The protein below binds the small molecule below.
Small molecule (SMILES): CC(=O)N[C@@H]1[C@@H](O)[C@H](O)[C@@H](CO)O[C@H]1O

Binding-site contacts:
Ligand atom O5 contacts residue ASN154 of chain 4.B at 2.4 Å (h-bond).
Ligand atom C2 contacts residue MET151 of chain 4.B at 4.0 Å (hydrophobic).
Ligand atom C5 contacts residue ASN154 of chain 4.B at 3.7 Å.
Ligand atom C8 contacts residue ASN154 of chain 4.B at 3.0 Å.
Ligand atom C4 contacts residue ASN154 of chain 4.B at 4.2 Å.
Ligand atom O4 contacts residue MET151 of chain 4.B at 4.4 Å.
Ligand atom C3 contacts residue MET151 of chain 4.B at 4.1 Å (hydrophobic).
Ligand atom C3 contacts residue ASN154 of chain 4.B at 3.9 Å.
Ligand atom N2 contacts residue ASN154 of chain 4.B at 2.9 Å.
Ligand atom C2 contacts residue ASN154 of chain 4.B at 2.5 Å.
Ligand atom O5 contacts residue MET151 of chain 4.B at 3.7 Å.
Ligand atom C1 contacts residue MET151 of chain 4.B at 4.2 Å (hydrophobic).
Ligand atom C4 contacts residue MET151 of chain 4.B at 3.5 Å (hydrophobic).
Ligand atom O7 contacts residue ASN154 of chain 4.B at 4.3 Å.
Ligand atom O3 contacts residue MET151 of chain 4.B at 4.2 Å.
Ligand atom C1 contacts residue ASN154 of chain 4.B at 1.4 Å.
Ligand atom C5 contacts residue MET151 of chain 4.B at 4.1 Å (hydrophobic).
Ligand atom C7 contacts residue ASN154 of chain 4.B at 3.4 Å.

Sequence of chain 4.B:
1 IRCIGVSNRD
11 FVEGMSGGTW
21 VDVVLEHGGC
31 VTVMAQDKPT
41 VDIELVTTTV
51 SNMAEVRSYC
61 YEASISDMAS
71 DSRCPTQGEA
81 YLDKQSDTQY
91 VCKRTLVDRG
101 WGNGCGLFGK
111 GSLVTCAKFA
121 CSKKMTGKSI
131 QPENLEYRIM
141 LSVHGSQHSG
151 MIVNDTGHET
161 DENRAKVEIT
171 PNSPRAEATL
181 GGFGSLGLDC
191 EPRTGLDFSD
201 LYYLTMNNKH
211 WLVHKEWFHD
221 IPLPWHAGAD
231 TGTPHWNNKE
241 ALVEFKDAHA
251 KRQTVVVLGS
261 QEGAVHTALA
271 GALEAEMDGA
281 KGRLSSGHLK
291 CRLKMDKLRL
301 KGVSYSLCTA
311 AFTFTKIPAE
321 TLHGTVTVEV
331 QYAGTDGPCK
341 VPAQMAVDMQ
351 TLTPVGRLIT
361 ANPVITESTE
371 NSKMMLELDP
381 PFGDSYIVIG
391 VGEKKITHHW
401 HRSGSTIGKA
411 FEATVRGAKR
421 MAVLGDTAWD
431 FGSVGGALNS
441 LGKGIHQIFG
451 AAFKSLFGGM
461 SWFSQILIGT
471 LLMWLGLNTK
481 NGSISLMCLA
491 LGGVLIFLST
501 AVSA